Sequence of chain 1.A:
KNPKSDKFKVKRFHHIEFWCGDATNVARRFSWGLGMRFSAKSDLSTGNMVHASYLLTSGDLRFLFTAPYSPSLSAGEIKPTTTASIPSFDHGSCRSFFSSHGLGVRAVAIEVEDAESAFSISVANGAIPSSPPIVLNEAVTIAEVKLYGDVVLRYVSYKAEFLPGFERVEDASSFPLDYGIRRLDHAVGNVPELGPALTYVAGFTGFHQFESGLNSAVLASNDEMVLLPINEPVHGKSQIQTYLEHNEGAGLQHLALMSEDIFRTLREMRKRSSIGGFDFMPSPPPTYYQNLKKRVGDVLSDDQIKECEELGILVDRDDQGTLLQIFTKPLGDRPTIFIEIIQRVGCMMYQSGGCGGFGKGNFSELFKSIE

Binding-site contacts:
Ligand atom C10 contacts residue PHE351 of chain 1.A at 3.4 Å (hydrophobic).
Ligand atom C1 contacts residue ASN252 of chain 1.A at 3.5 Å.
Ligand atom C12 contacts residue PHE351 of chain 1.A at 3.4 Å (hydrophobic).
Ligand atom O11 contacts residue PHE351 of chain 1.A at 3.7 Å.
Ligand atom C9 contacts residue HIS278 of chain 1.A at 3.9 Å.
Ligand atom C30 contacts residue GLN263 of chain 1.A at 3.2 Å.
Ligand atom O7 contacts residue PHE394 of chain 1.A at 3.1 Å.
Ligand atom C2 contacts residue LYS391 of chain 1.A at 3.8 Å.
Ligand atom O11 contacts residue PHE389 of chain 1.A at 3.6 Å (h-bond).
Ligand atom C12 contacts residue PHE394 of chain 1.A at 3.9 Å (hydrophobic).
Ligand atom O19 contacts residue PHE362 of chain 1.A at 3.7 Å.
Ligand atom O8 contacts residue HIS278 of chain 1.A at 3.5 Å (h-bond).
Ligand atom C14 contacts residue PHE351 of chain 1.A at 3.6 Å (hydrophobic).
Ligand atom O11 contacts residue GLU364 of chain 1.A at 3.2 Å (salt-bridge).
Ligand atom O11 contacts residue CO1 of chain 1.B at 2.1 Å.
Ligand atom C4 contacts residue PHE389 of chain 1.A at 3.6 Å (hydrophobic).
Ligand atom C5 contacts residue PHE389 of chain 1.A at 3.8 Å (hydrophobic).
Ligand atom C9 contacts residue CO1 of chain 1.B at 3.1 Å.
Ligand atom C15 contacts residue PHE351 of chain 1.A at 3.5 Å (hydrophobic).
Ligand atom C12 contacts residue PHE389 of chain 1.A at 3.5 Å (hydrophobic).
Ligand atom O8 contacts residue PHE389 of chain 1.A at 3.5 Å.
Ligand atom C16 contacts residue PHE351 of chain 1.A at 3.5 Å (hydrophobic).
Ligand atom O8 contacts residue VAL198 of chain 1.A at 3.9 Å.
Ligand atom C29 contacts residue PHE351 of chain 1.A at 3.6 Å (hydrophobic).
Ligand atom C13 contacts residue PHE351 of chain 1.A at 3.5 Å (hydrophobic).
Ligand atom O11 contacts residue HIS278 of chain 1.A at 3.2 Å (h-bond).
Ligand atom C3 contacts residue PRO250 of chain 1.A at 3.5 Å (hydrophobic).
Ligand atom C9 contacts residue PHE389 of chain 1.A at 3.5 Å (hydrophobic).
Ligand atom C4 contacts residue CO1 of chain 1.B at 3.2 Å.
Ligand atom C13 contacts residue PHE394 of chain 1.A at 3.6 Å (hydrophobic).
Ligand atom C28 contacts residue GLN263 of chain 1.A at 3.8 Å.
Ligand atom C5 contacts residue CO1 of chain 1.B at 3.7 Å.
Ligand atom C1 contacts residue SER237 of chain 1.A at 3.6 Å.
Ligand atom O8 contacts residue HIS196 of chain 1.A at 3.2 Å (h-bond).
Ligand atom C25 contacts residue MET305 of chain 1.A at 3.5 Å (hydrophobic).
Ligand atom C14 contacts residue PHE394 of chain 1.A at 3.7 Å (hydrophobic).
Ligand atom C27 contacts residue GLN263 of chain 1.A at 3.3 Å.
Ligand atom C2 contacts residue SER237 of chain 1.A at 3.6 Å.
Ligand atom C13 contacts residue GLY390 of chain 1.A at 3.9 Å.
Ligand atom O8 contacts residue CO1 of chain 1.B at 2.3 Å.

A protein and the small-molecule ligand that binds it are described below.
Small molecule (SMILES): Cc1cccc(C)c1-n1c(=O)c2cc(C(=O)C3=C(O)CCCC3=O)ccc2n(C)c1=O